Binding-site contacts:
Ligand atom C13 contacts residue TYR92 of chain 1.B at 3.6 Å (hydrophobic).
Ligand atom P17 contacts residue ARG88 of chain 1.B at 3.6 Å.
Ligand atom C4 contacts residue GLU189 of chain 1.B at 3.2 Å.
Ligand atom N3 contacts residue GLU189 of chain 1.B at 2.7 Å (salt-bridge).
Ligand atom N22 contacts residue GLY122 of chain 1.B at 3.3 Å (h-bond).
Ligand atom C21 contacts residue ALA121 of chain 1.B at 3.6 Å (hydrophobic).
Ligand atom O20 contacts residue GLY35 of chain 1.B at 3.6 Å.
Ligand atom O19 contacts residue ARG88 of chain 1.B at 3.7 Å.
Ligand atom N22 contacts residue THR230 of chain 1.B at 3.6 Å (h-bond).
Ligand atom C21 contacts residue ASN231 of chain 1.B at 3.7 Å.
Ligand atom C16 contacts residue HIS90 of chain 1.B at 3.3 Å.
Ligand atom C12 contacts residue TYR92 of chain 1.B at 3.7 Å (hydrophobic).
Ligand atom O18 contacts residue HIS90 of chain 1.B at 2.6 Å (h-bond).
Ligand atom C12 contacts residue PHE153 of chain 1.C at 3.6 Å (hydrophobic).
Ligand atom O19 contacts residue ASN119 of chain 1.B at 3.5 Å.
Ligand atom N22 contacts residue ALA121 of chain 1.B at 3.6 Å.
Ligand atom C21 contacts residue THR230 of chain 1.B at 3.3 Å.
Ligand atom O1 contacts residue ASN231 of chain 1.B at 3.0 Å (h-bond).
Ligand atom O1 contacts residue GLY122 of chain 1.B at 3.7 Å.
Ligand atom O20 contacts residue ALA120 of chain 1.B at 2.9 Å (h-bond).
Ligand atom C23 contacts residue GLY122 of chain 1.B at 3.5 Å.
Ligand atom O20 contacts residue ASN119 of chain 1.B at 3.4 Å.
Ligand atom C11 contacts residue EDO1 of chain 1.I at 3.7 Å.
Ligand atom S8 contacts residue ALA120 of chain 1.B at 3.2 Å (h-bond).
Ligand atom C6 contacts residue VAL205 of chain 1.B at 3.7 Å (hydrophobic).
Ligand atom C16 contacts residue SER36 of chain 1.B at 3.4 Å.
Ligand atom N3 contacts residue VAL205 of chain 1.B at 3.6 Å.
Ligand atom N5 contacts residue GLY206 of chain 1.B at 3.5 Å.
Ligand atom O18 contacts residue ARG88 of chain 1.B at 3.0 Å (salt-bridge).
Ligand atom O18 contacts residue HIS68 of chain 1.B at 3.3 Å.
Ligand atom N5 contacts residue VAL205 of chain 1.B at 3.7 Å.
Ligand atom N22 contacts residue ASN231 of chain 1.B at 2.8 Å (h-bond).
Ligand atom C21 contacts residue GLY122 of chain 1.B at 3.7 Å.
Ligand atom O19 contacts residue SER208 of chain 1.B at 2.6 Å (h-bond).
Ligand atom C2 contacts residue GLU189 of chain 1.B at 3.7 Å.
Ligand atom O20 contacts residue SER36 of chain 1.B at 2.9 Å (h-bond).
Ligand atom P17 contacts residue HIS90 of chain 1.B at 3.5 Å.
Ligand atom O1 contacts residue GLU189 of chain 1.B at 3.7 Å.
Ligand atom C11 contacts residue MET207 of chain 1.B at 3.7 Å (hydrophobic).
Ligand atom C12 contacts residue EDO1 of chain 1.I at 3.6 Å.

Sequence of chain 1.B:
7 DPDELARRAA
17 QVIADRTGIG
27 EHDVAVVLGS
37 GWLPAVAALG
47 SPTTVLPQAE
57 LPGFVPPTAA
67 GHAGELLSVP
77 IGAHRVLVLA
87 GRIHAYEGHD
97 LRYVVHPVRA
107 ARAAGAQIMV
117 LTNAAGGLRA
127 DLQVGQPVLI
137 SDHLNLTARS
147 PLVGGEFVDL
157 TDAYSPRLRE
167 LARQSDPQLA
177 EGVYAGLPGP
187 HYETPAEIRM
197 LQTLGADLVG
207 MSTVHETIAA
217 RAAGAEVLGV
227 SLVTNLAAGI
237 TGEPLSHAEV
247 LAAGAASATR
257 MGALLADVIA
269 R

A small-molecule ligand and the protein it binds are described below.
Small molecule (SMILES): O=c1[nH]cnc2c(Sc3ccccc3OCP(=O)(O)O)c[nH]c12

Sequence of chain 1.C:
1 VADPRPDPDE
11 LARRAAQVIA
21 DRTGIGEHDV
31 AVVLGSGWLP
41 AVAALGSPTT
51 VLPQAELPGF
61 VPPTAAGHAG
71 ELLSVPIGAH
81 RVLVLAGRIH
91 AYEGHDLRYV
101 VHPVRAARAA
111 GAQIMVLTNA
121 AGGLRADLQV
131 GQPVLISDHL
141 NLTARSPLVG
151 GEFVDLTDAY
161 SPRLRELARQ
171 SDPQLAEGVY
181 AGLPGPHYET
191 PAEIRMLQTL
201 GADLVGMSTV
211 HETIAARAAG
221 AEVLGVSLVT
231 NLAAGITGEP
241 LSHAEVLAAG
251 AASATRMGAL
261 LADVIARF